Binding-site contacts:
Ligand atom C1' contacts residue ALA118 of chain 1.C at 3.3 Å (hydrophobic).
Ligand atom C3' contacts residue PHE161 of chain 1.A at 3.6 Å (hydrophobic).
Ligand atom C6 contacts residue GLU203 of chain 1.C at 3.5 Å.
Ligand atom N6 contacts residue GLU203 of chain 1.C at 3.6 Å (salt-bridge).
Ligand atom O4' contacts residue SER35 of chain 1.C at 3.7 Å.
Ligand atom N3 contacts residue GLY220 of chain 1.C at 3.3 Å.
Ligand atom C8 contacts residue THR244 of chain 1.C at 3.5 Å.
Ligand atom C5' contacts residue PHE161 of chain 1.A at 3.7 Å (hydrophobic).
Ligand atom C5' contacts residue HIS259 of chain 1.C at 3.4 Å.
Ligand atom N9 contacts residue ALA118 of chain 1.C at 3.4 Å (h-bond).
Ligand atom C6 contacts residue GLY120 of chain 1.C at 3.5 Å.
Ligand atom O4' contacts residue SO41 of chain 1.K at 3.1 Å (h-bond).
Ligand atom O3' contacts residue SO41 of chain 1.K at 2.5 Å (h-bond).
Ligand atom O2' contacts residue MET221 of chain 1.C at 2.9 Å (h-bond).
Ligand atom O5' contacts residue TYR202 of chain 1.C at 2.7 Å (h-bond).
Ligand atom C4' contacts residue HIS259 of chain 1.C at 3.7 Å.
Ligand atom C2 contacts residue GLY220 of chain 1.C at 3.5 Å.
Ligand atom C2 contacts residue VAL219 of chain 1.C at 3.7 Å (hydrophobic).
Ligand atom O5' contacts residue HIS259 of chain 1.C at 2.7 Å (h-bond).
Ligand atom C2 contacts residue GLU203 of chain 1.C at 2.8 Å.
Ligand atom C5' contacts residue TYR202 of chain 1.C at 3.4 Å (hydrophobic).
Ligand atom O5' contacts residue VAL262 of chain 1.C at 3.7 Å.
Ligand atom C3' contacts residue SO41 of chain 1.K at 3.3 Å.
Ligand atom O2' contacts residue SO41 of chain 1.K at 3.0 Å (h-bond).
Ligand atom N1 contacts residue GLU203 of chain 1.C at 2.5 Å (salt-bridge).
Ligand atom C2 contacts residue MET221 of chain 1.C at 3.6 Å (hydrophobic).
Ligand atom N3 contacts residue MET221 of chain 1.C at 3.6 Å.
Ligand atom C2' contacts residue SO41 of chain 1.K at 3.6 Å.
Ligand atom N1 contacts residue VAL219 of chain 1.C at 3.7 Å.
Ligand atom C8 contacts residue ALA118 of chain 1.C at 3.7 Å (hydrophobic).
Ligand atom C1' contacts residue SO41 of chain 1.K at 3.4 Å.
Ligand atom N6 contacts residue GLY120 of chain 1.C at 3.3 Å.
Ligand atom C8 contacts residue VAL262 of chain 1.C at 3.6 Å (hydrophobic).
Ligand atom N7 contacts residue ALA119 of chain 1.C at 3.7 Å.
Ligand atom N7 contacts residue ASN245 of chain 1.C at 2.8 Å (h-bond).
Ligand atom O3' contacts residue TYR90 of chain 1.C at 2.9 Å (h-bond).
Ligand atom C4' contacts residue SO41 of chain 1.K at 3.5 Å.
Ligand atom N6 contacts residue ASN245 of chain 1.C at 2.6 Å (h-bond).
Ligand atom C5 contacts residue GLY120 of chain 1.C at 3.6 Å.
Ligand atom N7 contacts residue THR244 of chain 1.C at 3.5 Å (h-bond).

Sequence of chain 1.C:
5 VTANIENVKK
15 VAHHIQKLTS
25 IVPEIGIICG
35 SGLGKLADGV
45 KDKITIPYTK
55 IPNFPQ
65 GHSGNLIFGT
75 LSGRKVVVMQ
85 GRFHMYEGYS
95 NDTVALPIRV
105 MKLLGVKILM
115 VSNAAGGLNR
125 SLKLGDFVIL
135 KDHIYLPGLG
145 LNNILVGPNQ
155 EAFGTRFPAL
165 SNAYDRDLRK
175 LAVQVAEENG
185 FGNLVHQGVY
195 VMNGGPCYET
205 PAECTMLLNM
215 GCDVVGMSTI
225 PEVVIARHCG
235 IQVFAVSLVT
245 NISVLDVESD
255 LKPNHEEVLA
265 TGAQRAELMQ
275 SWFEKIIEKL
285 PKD

Sequence of chain 1.A:
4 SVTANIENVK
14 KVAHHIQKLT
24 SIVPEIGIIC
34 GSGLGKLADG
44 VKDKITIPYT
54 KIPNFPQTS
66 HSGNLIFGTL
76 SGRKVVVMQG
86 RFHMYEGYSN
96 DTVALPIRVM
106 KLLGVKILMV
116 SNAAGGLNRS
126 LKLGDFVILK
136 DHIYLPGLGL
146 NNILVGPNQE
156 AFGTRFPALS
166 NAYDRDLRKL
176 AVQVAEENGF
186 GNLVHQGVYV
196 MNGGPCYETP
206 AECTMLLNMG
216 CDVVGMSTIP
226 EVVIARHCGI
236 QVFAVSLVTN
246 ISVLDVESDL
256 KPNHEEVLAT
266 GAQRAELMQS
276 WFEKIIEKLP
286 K

A protein and the small-molecule ligand that binds it are described below.
Small molecule (SMILES): Nc1ncnc2c1ncn2[C@@H]1O[C@H](CO)[C@@H](O)[C@H]1O